Sequence of chain 1.B:
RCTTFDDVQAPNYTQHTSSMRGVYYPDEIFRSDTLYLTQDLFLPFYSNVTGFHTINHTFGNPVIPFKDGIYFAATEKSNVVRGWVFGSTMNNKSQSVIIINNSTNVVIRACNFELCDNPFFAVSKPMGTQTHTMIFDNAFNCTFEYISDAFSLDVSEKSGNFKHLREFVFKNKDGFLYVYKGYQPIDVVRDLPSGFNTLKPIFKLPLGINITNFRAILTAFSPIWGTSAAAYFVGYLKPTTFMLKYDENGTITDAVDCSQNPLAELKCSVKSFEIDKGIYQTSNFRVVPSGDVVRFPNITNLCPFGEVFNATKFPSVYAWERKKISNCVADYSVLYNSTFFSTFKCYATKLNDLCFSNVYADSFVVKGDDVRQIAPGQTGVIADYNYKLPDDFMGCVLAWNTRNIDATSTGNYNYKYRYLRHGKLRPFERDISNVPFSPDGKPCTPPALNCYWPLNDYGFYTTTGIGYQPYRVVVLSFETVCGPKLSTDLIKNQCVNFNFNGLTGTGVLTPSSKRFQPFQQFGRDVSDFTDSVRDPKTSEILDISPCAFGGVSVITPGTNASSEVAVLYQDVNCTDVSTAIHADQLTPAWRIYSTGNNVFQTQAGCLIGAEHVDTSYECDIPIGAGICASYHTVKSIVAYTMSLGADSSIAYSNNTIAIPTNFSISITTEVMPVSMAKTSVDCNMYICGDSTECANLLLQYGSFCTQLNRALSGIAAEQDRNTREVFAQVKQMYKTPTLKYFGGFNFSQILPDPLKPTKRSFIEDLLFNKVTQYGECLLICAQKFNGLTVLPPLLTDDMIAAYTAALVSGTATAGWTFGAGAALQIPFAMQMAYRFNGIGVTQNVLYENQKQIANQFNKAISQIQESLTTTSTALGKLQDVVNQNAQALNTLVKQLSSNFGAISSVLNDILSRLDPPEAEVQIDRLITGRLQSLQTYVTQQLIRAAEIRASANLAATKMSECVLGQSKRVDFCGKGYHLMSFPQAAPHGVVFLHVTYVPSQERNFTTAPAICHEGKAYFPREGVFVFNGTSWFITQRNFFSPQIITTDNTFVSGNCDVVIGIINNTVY

The small molecule below binds the protein below.
Small molecule (SMILES): CC(=O)N[C@@H]1[C@@H](O)[C@H](O)[C@@H](CO)O[C@H]1O

Binding-site contacts:
Ligand atom O7 contacts residue THR1069 of chain 1.B at 4.4 Å.
Ligand atom C7 contacts residue SER1070 of chain 1.B at 3.2 Å.
Ligand atom C1 contacts residue ASN1067 of chain 1.B at 1.4 Å.
Ligand atom O6 contacts residue THR1069 of chain 1.B at 4.5 Å.
Ligand atom O6 contacts residue ASN1067 of chain 1.B at 4.4 Å.
Ligand atom C2 contacts residue ASN1067 of chain 1.B at 2.4 Å.
Ligand atom C7 contacts residue ASN1067 of chain 1.B at 3.2 Å.
Ligand atom N2 contacts residue SER1070 of chain 1.B at 4.2 Å.
Ligand atom O7 contacts residue SER1070 of chain 1.B at 2.8 Å (h-bond).
Ligand atom O5 contacts residue ASN1067 of chain 1.B at 2.3 Å (h-bond).
Ligand atom C5 contacts residue ASN1067 of chain 1.B at 3.6 Å.
Ligand atom O7 contacts residue ASN1067 of chain 1.B at 3.1 Å (h-bond).
Ligand atom C8 contacts residue SER1070 of chain 1.B at 3.5 Å.
Ligand atom C4 contacts residue ASN1067 of chain 1.B at 4.2 Å.
Ligand atom N2 contacts residue ASN1067 of chain 1.B at 2.9 Å (h-bond).
Ligand atom C8 contacts residue ASN1067 of chain 1.B at 4.4 Å.
Ligand atom C3 contacts residue ASN1067 of chain 1.B at 3.8 Å.